The protein below binds the small molecule below.
Small molecule (SMILES): CC(=O)N[C@@H]1[C@@H](O)[C@H](O)[C@@H](CO)O[C@H]1O

Binding-site contacts:
Ligand atom C1 contacts residue ASN315 of chain 1.H at 1.4 Å.
Ligand atom C7 contacts residue THR313 of chain 1.H at 4.4 Å.
Ligand atom C5 contacts residue ILE281 of chain 1.H at 4.4 Å (hydrophobic).
Ligand atom C1 contacts residue ILE281 of chain 1.H at 4.2 Å (hydrophobic).
Ligand atom C5 contacts residue ASN315 of chain 1.H at 3.7 Å.
Ligand atom C8 contacts residue THR313 of chain 1.H at 3.3 Å.
Ligand atom O5 contacts residue ASN315 of chain 1.H at 2.4 Å (h-bond).
Ligand atom C4 contacts residue ASN315 of chain 1.H at 4.2 Å.
Ligand atom C8 contacts residue ASN315 of chain 1.H at 4.0 Å.
Ligand atom O6 contacts residue ILE281 of chain 1.H at 3.5 Å.
Ligand atom N2 contacts residue ASN315 of chain 1.H at 2.9 Å (h-bond).
Ligand atom C7 contacts residue ASN315 of chain 1.H at 3.5 Å.
Ligand atom O5 contacts residue ILE281 of chain 1.H at 3.8 Å.
Ligand atom C2 contacts residue ASN315 of chain 1.H at 2.4 Å.
Ligand atom C3 contacts residue ASN315 of chain 1.H at 3.8 Å.
Ligand atom O7 contacts residue ASN315 of chain 1.H at 3.6 Å.
Ligand atom N2 contacts residue THR313 of chain 1.H at 4.3 Å.
Ligand atom O6 contacts residue LYS276 of chain 1.H at 3.9 Å.

Sequence of chain 1.H:
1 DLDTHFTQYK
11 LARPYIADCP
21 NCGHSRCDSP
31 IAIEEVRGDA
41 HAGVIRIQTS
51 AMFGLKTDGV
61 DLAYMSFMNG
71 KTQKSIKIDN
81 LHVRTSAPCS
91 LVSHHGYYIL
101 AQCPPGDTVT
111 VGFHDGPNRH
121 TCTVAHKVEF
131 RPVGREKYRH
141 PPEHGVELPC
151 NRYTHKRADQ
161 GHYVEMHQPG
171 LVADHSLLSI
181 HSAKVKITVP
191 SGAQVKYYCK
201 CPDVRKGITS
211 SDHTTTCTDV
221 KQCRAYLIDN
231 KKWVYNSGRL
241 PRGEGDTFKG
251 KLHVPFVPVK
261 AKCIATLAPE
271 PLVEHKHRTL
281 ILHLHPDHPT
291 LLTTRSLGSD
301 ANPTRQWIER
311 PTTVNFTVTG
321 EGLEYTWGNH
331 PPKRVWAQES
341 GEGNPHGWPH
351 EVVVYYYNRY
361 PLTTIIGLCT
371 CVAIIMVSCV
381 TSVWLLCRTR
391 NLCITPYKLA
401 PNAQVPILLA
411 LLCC